This protein binds this small molecule.
Small molecule (SMILES): CCOC(=O)c1cc2cc(-c3ccncc3)ccc2n1CCC1CCNCC1

Binding-site contacts:
Ligand atom C9 contacts residue VAL252 of chain 1.B at 3.7 Å (hydrophobic).
Ligand atom C13 contacts residue TRP399 of chain 1.B at 4.0 Å (hydrophobic).
Ligand atom C17 contacts residue GLN97 of chain 1.B at 3.4 Å.
Ligand atom C20 contacts residue ILE82 of chain 1.B at 4.0 Å (hydrophobic).
Ligand atom C9 contacts residue LEU102 of chain 1.B at 3.8 Å (hydrophobic).
Ligand atom N3 contacts residue ASN188 of chain 1.B at 3.4 Å (h-bond).
Ligand atom C23 contacts residue THR186 of chain 1.B at 3.7 Å.
Ligand atom O1 contacts residue MET185 of chain 1.B at 4.1 Å.
Ligand atom C11 contacts residue ALA253 of chain 1.B at 3.4 Å (hydrophobic).
Ligand atom C15 contacts residue ILE82 of chain 1.B at 3.4 Å (hydrophobic).
Ligand atom C20 contacts residue PHE85 of chain 1.B at 3.7 Å (hydrophobic).
Ligand atom C2 contacts residue VAL100 of chain 1.B at 3.5 Å (hydrophobic).
Ligand atom C14 contacts residue VAL252 of chain 1.B at 3.5 Å (hydrophobic).
Ligand atom C8 contacts residue LEU102 of chain 1.B at 3.9 Å (hydrophobic).
Ligand atom C13 contacts residue VAL252 of chain 1.B at 4.0 Å (hydrophobic).
Ligand atom C2 contacts residue VAL248 of chain 1.B at 3.7 Å (hydrophobic).
Ligand atom C14 contacts residue ILE82 of chain 1.B at 3.8 Å (hydrophobic).
Ligand atom O1 contacts residue VAL100 of chain 1.B at 4.1 Å.
Ligand atom N1 contacts residue ALA253 of chain 1.B at 3.9 Å.
Ligand atom C23 contacts residue MET185 of chain 1.B at 3.3 Å (hydrophobic).
Ligand atom C19 contacts residue ILE82 of chain 1.B at 4.2 Å (hydrophobic).
Ligand atom C6 contacts residue VAL252 of chain 1.B at 4.0 Å (hydrophobic).
Ligand atom C8 contacts residue VAL252 of chain 1.B at 3.3 Å (hydrophobic).
Ligand atom C13 contacts residue PHE301 of chain 1.B at 3.9 Å (hydrophobic).
Ligand atom O1 contacts residue VAL248 of chain 1.B at 3.1 Å.
Ligand atom C15 contacts residue VAL252 of chain 1.B at 4.0 Å (hydrophobic).
Ligand atom C20 contacts residue GLN97 of chain 1.B at 3.5 Å.
Ligand atom C3 contacts residue MET185 of chain 1.B at 4.0 Å (hydrophobic).
Ligand atom C22 contacts residue ASN188 of chain 1.B at 3.6 Å.
Ligand atom C16 contacts residue VAL252 of chain 1.B at 4.2 Å (hydrophobic).
Ligand atom C22 contacts residue MET185 of chain 1.B at 3.2 Å (hydrophobic).
Ligand atom C10 contacts residue LEU102 of chain 1.B at 3.8 Å (hydrophobic).
Ligand atom C12 contacts residue PHE301 of chain 1.B at 3.5 Å (hydrophobic).
Ligand atom C21 contacts residue PHE85 of chain 1.B at 3.7 Å (hydrophobic).
Ligand atom C10 contacts residue ALA253 of chain 1.B at 3.8 Å (hydrophobic).
Ligand atom C7 contacts residue VAL252 of chain 1.B at 3.6 Å (hydrophobic).
Ligand atom C1 contacts residue SER202 of chain 1.B at 3.8 Å.
Ligand atom C3 contacts residue VAL248 of chain 1.B at 4.1 Å (hydrophobic).
Ligand atom N1 contacts residue PHE301 of chain 1.B at 4.2 Å.
Ligand atom C14 contacts residue TRP399 of chain 1.B at 3.9 Å (hydrophobic).

Sequence of chain 1.B:
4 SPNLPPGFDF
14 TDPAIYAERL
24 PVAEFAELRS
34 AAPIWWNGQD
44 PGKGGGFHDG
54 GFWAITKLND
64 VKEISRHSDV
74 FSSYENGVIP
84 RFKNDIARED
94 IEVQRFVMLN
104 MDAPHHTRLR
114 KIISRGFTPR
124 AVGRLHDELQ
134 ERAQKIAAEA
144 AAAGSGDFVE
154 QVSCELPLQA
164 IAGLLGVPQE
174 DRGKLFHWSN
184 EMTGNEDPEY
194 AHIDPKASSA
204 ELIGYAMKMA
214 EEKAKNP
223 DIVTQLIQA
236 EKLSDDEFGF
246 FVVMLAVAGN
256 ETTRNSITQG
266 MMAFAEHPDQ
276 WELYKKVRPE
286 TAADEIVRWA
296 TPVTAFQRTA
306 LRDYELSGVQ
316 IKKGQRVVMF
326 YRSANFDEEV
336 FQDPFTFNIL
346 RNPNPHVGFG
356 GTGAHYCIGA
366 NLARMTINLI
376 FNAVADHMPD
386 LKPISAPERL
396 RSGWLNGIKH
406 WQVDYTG